Sequence of chain 1.D:
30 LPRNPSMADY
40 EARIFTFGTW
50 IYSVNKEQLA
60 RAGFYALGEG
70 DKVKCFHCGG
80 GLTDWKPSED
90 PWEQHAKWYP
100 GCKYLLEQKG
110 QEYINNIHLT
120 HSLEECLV

Binding-site contacts:
Ligand atom CAK contacts residue PRO99 of chain 1.D at 3.6 Å (hydrophobic).
Ligand atom CAO contacts residue PRO99 of chain 1.D at 3.9 Å (hydrophobic).
Ligand atom NBJ contacts residue TYR98 of chain 1.D at 3.3 Å.
Ligand atom CAA contacts residue CYS77 of chain 1.D at 3.3 Å (hydrophobic).
Ligand atom CBG contacts residue TRP97 of chain 1.D at 3.4 Å (hydrophobic).
Ligand atom CAI contacts residue LYS96 of chain 1.D at 2.9 Å.
Ligand atom CAA contacts residue GLY79 of chain 1.D at 4.0 Å.
Ligand atom OAE contacts residue TYR98 of chain 1.D at 3.3 Å.
Ligand atom CBC contacts residue PRO99 of chain 1.D at 4.1 Å (hydrophobic).
Ligand atom NAW contacts residue TRP97 of chain 1.D at 2.9 Å (h-bond).
Ligand atom CAA contacts residue GLY78 of chain 1.D at 4.4 Å.
Ligand atom CAJ contacts residue TRP97 of chain 1.D at 4.1 Å (hydrophobic).
Ligand atom CAL contacts residue PRO99 of chain 1.D at 3.6 Å (hydrophobic).
Ligand atom CBH contacts residue TRP97 of chain 1.D at 3.8 Å (hydrophobic).
Ligand atom CAM contacts residue HIS117 of chain 1.D at 4.3 Å.
Ligand atom CAV contacts residue TYR98 of chain 1.D at 3.6 Å (hydrophobic).
Ligand atom CAA contacts residue TYR98 of chain 1.D at 3.9 Å (hydrophobic).
Ligand atom CB contacts residue CYS77 of chain 1.D at 3.4 Å (hydrophobic).
Ligand atom CBC contacts residue TRP97 of chain 1.D at 4.2 Å (hydrophobic).
Ligand atom CAI contacts residue HIS117 of chain 1.D at 4.0 Å.
Ligand atom CAP contacts residue PRO99 of chain 1.D at 3.9 Å (hydrophobic).
Ligand atom CAP contacts residue TRP97 of chain 1.D at 4.3 Å (hydrophobic).
Ligand atom CBA contacts residue TYR98 of chain 1.D at 3.3 Å (hydrophobic).
Ligand atom NAX contacts residue TYR98 of chain 1.D at 4.2 Å.
Ligand atom CAZ contacts residue TRP97 of chain 1.D at 3.7 Å (hydrophobic).
Ligand atom CB contacts residue GLY78 of chain 1.D at 3.7 Å.
Ligand atom CAM contacts residue TRP97 of chain 1.D at 3.5 Å (hydrophobic).
Ligand atom CAG contacts residue TRP97 of chain 1.D at 3.6 Å (hydrophobic).
Ligand atom CAG contacts residue LYS96 of chain 1.D at 4.1 Å.
Ligand atom CBI contacts residue TYR98 of chain 1.D at 4.1 Å (hydrophobic).
Ligand atom CBB contacts residue TRP97 of chain 1.D at 4.1 Å (hydrophobic).
Ligand atom CBF contacts residue TYR98 of chain 1.D at 3.9 Å (hydrophobic).
Ligand atom CAH contacts residue PRO99 of chain 1.D at 3.4 Å (hydrophobic).
Ligand atom CAV contacts residue TRP97 of chain 1.D at 3.6 Å (hydrophobic).
Ligand atom CB contacts residue GLY79 of chain 1.D at 3.8 Å.
Ligand atom CBG contacts residue TYR98 of chain 1.D at 3.4 Å (hydrophobic).
Ligand atom CAU contacts residue TYR98 of chain 1.D at 4.2 Å (hydrophobic).
Ligand atom CAI contacts residue TRP97 of chain 1.D at 3.5 Å (hydrophobic).
Ligand atom CAM contacts residue LYS96 of chain 1.D at 3.1 Å.

The protein below binds the small molecule below.
Small molecule (SMILES): CC[C@H](N)C(=O)N[C@@H]1C(=O)N2[C@@H](CC[C@@H]1CO)CC[C@H]2C(=O)NC(c1ccccc1)c1ccccc1